A small-molecule ligand and the protein it binds are described below.
Small molecule (SMILES): CC(=O)N[C@@H]1[C@@H](O)[C@H](O)[C@@H](CO)O[C@H]1O

Binding-site contacts:
Ligand atom C3 contacts residue ASN122 of chain 1.E at 3.8 Å.
Ligand atom C8 contacts residue THR124 of chain 1.E at 3.5 Å.
Ligand atom N2 contacts residue THR124 of chain 1.E at 3.3 Å.
Ligand atom C7 contacts residue ASN122 of chain 1.E at 4.0 Å.
Ligand atom C1 contacts residue VAL127 of chain 1.E at 4.4 Å (hydrophobic).
Ligand atom N2 contacts residue ASN122 of chain 1.E at 2.9 Å (h-bond).
Ligand atom C1 contacts residue THR124 of chain 1.E at 4.0 Å.
Ligand atom O6 contacts residue VAL127 of chain 1.E at 4.2 Å.
Ligand atom C2 contacts residue ASN122 of chain 1.E at 2.5 Å.
Ligand atom C1 contacts residue ASN122 of chain 1.E at 1.4 Å.
Ligand atom C6 contacts residue VAL127 of chain 1.E at 3.8 Å (hydrophobic).
Ligand atom C2 contacts residue THR124 of chain 1.E at 4.3 Å.
Ligand atom C4 contacts residue ASN122 of chain 1.E at 4.3 Å.
Ligand atom O5 contacts residue VAL127 of chain 1.E at 3.9 Å.
Ligand atom C7 contacts residue THR124 of chain 1.E at 3.9 Å.
Ligand atom C5 contacts residue VAL127 of chain 1.E at 3.6 Å (hydrophobic).
Ligand atom C5 contacts residue ASN122 of chain 1.E at 3.7 Å.
Ligand atom O4 contacts residue VAL171 of chain 1.E at 4.3 Å.
Ligand atom O5 contacts residue ASN122 of chain 1.E at 2.4 Å (h-bond).

Sequence of chain 1.E:
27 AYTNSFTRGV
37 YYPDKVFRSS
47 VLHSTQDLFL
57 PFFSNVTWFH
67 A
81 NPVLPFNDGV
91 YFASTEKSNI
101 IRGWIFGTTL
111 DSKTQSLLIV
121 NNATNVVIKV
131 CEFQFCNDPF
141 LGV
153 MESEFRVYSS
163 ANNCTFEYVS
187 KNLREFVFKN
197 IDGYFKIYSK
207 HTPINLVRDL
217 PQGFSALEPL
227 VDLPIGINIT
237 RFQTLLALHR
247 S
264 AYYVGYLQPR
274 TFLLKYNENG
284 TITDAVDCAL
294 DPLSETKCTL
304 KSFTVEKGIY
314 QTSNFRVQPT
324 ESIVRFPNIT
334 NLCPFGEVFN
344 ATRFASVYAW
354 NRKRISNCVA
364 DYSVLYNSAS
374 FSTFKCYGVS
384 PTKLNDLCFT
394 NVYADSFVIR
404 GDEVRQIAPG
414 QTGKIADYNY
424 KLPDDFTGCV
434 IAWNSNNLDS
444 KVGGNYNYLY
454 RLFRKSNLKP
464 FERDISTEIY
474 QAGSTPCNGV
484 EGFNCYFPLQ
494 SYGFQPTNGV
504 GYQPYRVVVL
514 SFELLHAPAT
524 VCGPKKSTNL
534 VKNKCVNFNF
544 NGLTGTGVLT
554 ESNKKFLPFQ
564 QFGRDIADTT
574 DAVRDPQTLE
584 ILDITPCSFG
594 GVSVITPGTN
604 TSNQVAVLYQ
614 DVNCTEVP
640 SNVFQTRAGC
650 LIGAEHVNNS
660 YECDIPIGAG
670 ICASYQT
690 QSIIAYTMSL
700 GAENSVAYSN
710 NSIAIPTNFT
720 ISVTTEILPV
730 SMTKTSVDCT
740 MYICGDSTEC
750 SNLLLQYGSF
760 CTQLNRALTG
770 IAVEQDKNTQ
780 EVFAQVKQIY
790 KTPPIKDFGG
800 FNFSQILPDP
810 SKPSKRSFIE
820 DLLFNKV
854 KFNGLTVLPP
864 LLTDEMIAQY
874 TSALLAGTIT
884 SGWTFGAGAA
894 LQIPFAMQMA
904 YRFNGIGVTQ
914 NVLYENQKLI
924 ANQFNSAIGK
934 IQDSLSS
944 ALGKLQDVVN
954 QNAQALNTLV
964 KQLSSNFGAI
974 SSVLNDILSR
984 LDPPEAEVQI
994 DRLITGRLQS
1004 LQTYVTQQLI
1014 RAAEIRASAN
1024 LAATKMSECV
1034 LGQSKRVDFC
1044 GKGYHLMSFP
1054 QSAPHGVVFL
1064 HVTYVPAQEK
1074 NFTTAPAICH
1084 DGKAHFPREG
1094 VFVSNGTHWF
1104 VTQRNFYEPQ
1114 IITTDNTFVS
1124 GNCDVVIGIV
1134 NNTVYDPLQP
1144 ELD